Sequence of chain 1.A:
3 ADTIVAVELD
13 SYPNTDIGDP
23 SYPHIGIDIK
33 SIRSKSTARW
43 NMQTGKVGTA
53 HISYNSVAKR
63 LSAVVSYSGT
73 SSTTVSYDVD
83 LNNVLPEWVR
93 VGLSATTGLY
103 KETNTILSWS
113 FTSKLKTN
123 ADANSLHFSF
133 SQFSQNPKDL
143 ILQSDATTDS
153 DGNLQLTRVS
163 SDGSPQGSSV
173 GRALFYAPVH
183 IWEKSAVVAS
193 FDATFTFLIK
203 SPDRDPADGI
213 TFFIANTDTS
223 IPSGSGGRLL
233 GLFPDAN

The protein below binds the small molecule below.
Small molecule (SMILES): OC[C@H]1O[C@H](Oc2c[nH]c3ccc(Br)c(Cl)c23)[C@@H](O)[C@@H](O)[C@@H]1O

Binding-site contacts:
Ligand atom O6 contacts residue ASP210 of chain 1.A at 2.8 Å (salt-bridge).
Ligand atom C6 contacts residue TYR102 of chain 1.A at 3.7 Å (hydrophobic).
Ligand atom C6 contacts residue ASP210 of chain 1.A at 3.6 Å.
Ligand atom C6 contacts residue LEU101 of chain 1.A at 4.1 Å (hydrophobic).
Ligand atom C10 contacts residue LEU101 of chain 1.A at 4.0 Å (hydrophobic).
Ligand atom O4 contacts residue TYR14 of chain 1.A at 3.9 Å.
Ligand atom O4 contacts residue ASP210 of chain 1.A at 2.6 Å (salt-bridge).
Ligand atom C3 contacts residue ASN16 of chain 1.A at 4.0 Å.
Ligand atom C5 contacts residue LEU101 of chain 1.A at 4.2 Å (hydrophobic).
Ligand atom O3 contacts residue GLY229 of chain 1.A at 3.4 Å.
Ligand atom O6 contacts residue ALA209 of chain 1.A at 3.2 Å.
Ligand atom C11 contacts residue TYR102 of chain 1.A at 4.1 Å (hydrophobic).
Ligand atom C12 contacts residue LEU101 of chain 1.A at 3.7 Å (hydrophobic).
Ligand atom C1 contacts residue LEU101 of chain 1.A at 4.0 Å (hydrophobic).
Ligand atom O6 contacts residue TYR102 of chain 1.A at 3.0 Å (h-bond).
Ligand atom O3 contacts residue ARG230 of chain 1.A at 2.9 Å (salt-bridge).
Ligand atom N1 contacts residue TYR14 of chain 1.A at 3.2 Å (h-bond).
Ligand atom O5 contacts residue LEU101 of chain 1.A at 3.3 Å (h-bond).
Ligand atom C14 contacts residue LEU101 of chain 1.A at 3.9 Å (hydrophobic).
Ligand atom C5 contacts residue TYR14 of chain 1.A at 3.9 Å (hydrophobic).
Ligand atom O6 contacts residue LEU101 of chain 1.A at 3.2 Å (h-bond).
Ligand atom O4 contacts residue ASN16 of chain 1.A at 2.7 Å (h-bond).
Ligand atom O2 contacts residue GLY100 of chain 1.A at 3.7 Å.
Ligand atom C4 contacts residue ASN16 of chain 1.A at 3.9 Å.
Ligand atom C6 contacts residue ALA209 of chain 1.A at 3.6 Å (hydrophobic).
Ligand atom C6 contacts residue TYR14 of chain 1.A at 3.7 Å (hydrophobic).
Ligand atom C9 contacts residue LEU101 of chain 1.A at 3.7 Å (hydrophobic).
Ligand atom O4 contacts residue ARG230 of chain 1.A at 3.4 Å.
Ligand atom C8 contacts residue LEU101 of chain 1.A at 3.8 Å (hydrophobic).
Ligand atom C4 contacts residue ARG230 of chain 1.A at 3.8 Å.
Ligand atom O2 contacts residue LEU101 of chain 1.A at 3.6 Å (h-bond).
Ligand atom O6 contacts residue GLY100 of chain 1.A at 3.3 Å.
Ligand atom O4 contacts residue GLY229 of chain 1.A at 4.1 Å.
Ligand atom C3 contacts residue ARG230 of chain 1.A at 3.9 Å.
Ligand atom C4 contacts residue GLY229 of chain 1.A at 4.1 Å.
Ligand atom N1 contacts residue TYR102 of chain 1.A at 3.6 Å.
Ligand atom C5 contacts residue ASP210 of chain 1.A at 4.0 Å.
Ligand atom C13 contacts residue LEU101 of chain 1.A at 4.0 Å (hydrophobic).
Ligand atom C4 contacts residue ASP210 of chain 1.A at 3.3 Å.
Ligand atom C11 contacts residue TYR14 of chain 1.A at 3.1 Å (hydrophobic).